Binding-site contacts:
Ligand atom C8 contacts residue VAL236 of chain 1.A at 4.3 Å (hydrophobic).
Ligand atom N2 contacts residue ASN159 of chain 1.A at 3.1 Å (h-bond).
Ligand atom O6 contacts residue THR161 of chain 1.A at 4.2 Å.
Ligand atom C2 contacts residue ASN159 of chain 1.A at 2.6 Å.
Ligand atom C5 contacts residue ASN159 of chain 1.A at 3.6 Å.
Ligand atom C6 contacts residue THR161 of chain 1.A at 3.9 Å.
Ligand atom O7 contacts residue ASN159 of chain 1.A at 2.8 Å (h-bond).
Ligand atom C3 contacts residue ASN159 of chain 1.A at 3.9 Å.
Ligand atom C1 contacts residue ASN159 of chain 1.A at 1.4 Å.
Ligand atom O5 contacts residue ASN159 of chain 1.A at 2.3 Å (h-bond).
Ligand atom C4 contacts residue ASN159 of chain 1.A at 4.3 Å.
Ligand atom C8 contacts residue THR161 of chain 1.A at 4.2 Å.
Ligand atom C7 contacts residue ASN159 of chain 1.A at 3.2 Å.
Ligand atom C8 contacts residue ASN159 of chain 1.A at 4.5 Å.

A small-molecule ligand and the protein it binds are described below.
Small molecule (SMILES): CC(=O)N[C@H]1[C@H](O[C@H]2[C@H](O)[C@@H](NC(C)=O)CO[C@@H]2CO)O[C@H](CO)[C@@H](O[C@@H]2O[C@H](CO)[C@@H](O)[C@H](O)[C@@H]2O)[C@@H]1O

Sequence of chain 1.A:
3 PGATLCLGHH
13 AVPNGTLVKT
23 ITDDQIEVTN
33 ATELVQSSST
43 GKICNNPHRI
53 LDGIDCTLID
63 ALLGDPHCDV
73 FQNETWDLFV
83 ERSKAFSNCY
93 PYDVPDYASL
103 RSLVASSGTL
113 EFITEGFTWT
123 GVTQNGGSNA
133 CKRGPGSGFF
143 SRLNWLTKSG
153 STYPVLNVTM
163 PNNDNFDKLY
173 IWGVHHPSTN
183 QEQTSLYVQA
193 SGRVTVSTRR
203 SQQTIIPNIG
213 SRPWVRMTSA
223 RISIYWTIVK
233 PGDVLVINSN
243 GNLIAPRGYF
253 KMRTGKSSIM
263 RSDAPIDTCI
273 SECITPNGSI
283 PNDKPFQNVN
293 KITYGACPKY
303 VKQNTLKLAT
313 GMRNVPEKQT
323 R